Sequence of chain 1.H:
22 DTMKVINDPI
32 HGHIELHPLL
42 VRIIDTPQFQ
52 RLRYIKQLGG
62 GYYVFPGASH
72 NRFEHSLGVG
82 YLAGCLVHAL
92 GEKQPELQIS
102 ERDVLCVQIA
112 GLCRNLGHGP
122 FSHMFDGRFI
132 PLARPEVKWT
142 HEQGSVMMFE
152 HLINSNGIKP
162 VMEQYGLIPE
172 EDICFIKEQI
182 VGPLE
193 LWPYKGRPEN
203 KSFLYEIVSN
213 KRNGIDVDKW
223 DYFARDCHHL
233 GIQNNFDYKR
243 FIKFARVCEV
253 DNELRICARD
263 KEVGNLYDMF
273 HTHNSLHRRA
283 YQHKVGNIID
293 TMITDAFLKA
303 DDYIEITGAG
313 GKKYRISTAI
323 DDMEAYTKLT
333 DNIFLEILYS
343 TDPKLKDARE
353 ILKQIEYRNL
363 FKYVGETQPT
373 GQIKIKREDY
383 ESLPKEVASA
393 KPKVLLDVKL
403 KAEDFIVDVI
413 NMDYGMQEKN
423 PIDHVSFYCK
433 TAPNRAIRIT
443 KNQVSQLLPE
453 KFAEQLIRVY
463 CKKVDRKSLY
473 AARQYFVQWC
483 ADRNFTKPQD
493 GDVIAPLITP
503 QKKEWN

A protein and the small-molecule ligand that binds it are described below.
Small molecule (SMILES): Nc1nc2c(ncn2[C@H]2C[C@H](O)[C@@H](CO[P](=O)(O)O[P](=O)(O)OP(=O)(O)O)O2)c(=O)[nH]1

Sequence of chain 1.G:
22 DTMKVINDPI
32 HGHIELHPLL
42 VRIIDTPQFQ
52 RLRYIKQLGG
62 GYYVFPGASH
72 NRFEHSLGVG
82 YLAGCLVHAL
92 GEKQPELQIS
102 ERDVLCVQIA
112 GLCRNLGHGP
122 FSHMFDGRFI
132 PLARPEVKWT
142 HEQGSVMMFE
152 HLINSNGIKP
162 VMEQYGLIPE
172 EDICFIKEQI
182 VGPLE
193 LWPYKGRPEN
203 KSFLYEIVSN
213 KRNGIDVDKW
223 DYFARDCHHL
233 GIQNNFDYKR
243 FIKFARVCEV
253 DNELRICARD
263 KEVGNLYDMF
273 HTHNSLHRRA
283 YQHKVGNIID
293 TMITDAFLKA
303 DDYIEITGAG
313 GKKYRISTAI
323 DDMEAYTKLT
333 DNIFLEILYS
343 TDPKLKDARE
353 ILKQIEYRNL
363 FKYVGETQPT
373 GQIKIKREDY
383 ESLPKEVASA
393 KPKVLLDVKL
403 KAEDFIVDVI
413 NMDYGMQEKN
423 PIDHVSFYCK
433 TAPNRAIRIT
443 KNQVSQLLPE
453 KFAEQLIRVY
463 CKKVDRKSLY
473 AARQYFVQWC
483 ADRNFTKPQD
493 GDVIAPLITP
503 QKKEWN

Binding-site contacts:
Ligand atom O3B contacts residue DGT1 of chain 1.FA at 3.3 Å (h-bond).
Ligand atom O6 contacts residue ARG54 of chain 1.G at 3.3 Å (salt-bridge).
Ligand atom N1 contacts residue ASP46 of chain 1.G at 2.8 Å (salt-bridge).
Ligand atom O3' contacts residue VAL26 of chain 1.G at 2.9 Å (h-bond).
Ligand atom O2B contacts residue DGT1 of chain 1.FA at 3.3 Å (h-bond).
Ligand atom PG contacts residue LYS25 of chain 1.G at 3.3 Å.
Ligand atom O1B contacts residue LYS364 of chain 1.F at 3.2 Å (salt-bridge).
Ligand atom N2 contacts residue ARG360 of chain 1.F at 3.6 Å.
Ligand atom O2G contacts residue LYS432 of chain 1.H at 2.8 Å (salt-bridge).
Ligand atom N7 contacts residue ARG54 of chain 1.G at 3.3 Å (salt-bridge).
Ligand atom O3G contacts residue LYS25 of chain 1.G at 2.9 Å (salt-bridge).
Ligand atom C2 contacts residue ASP46 of chain 1.G at 3.5 Å.
Ligand atom O1A contacts residue ARG360 of chain 1.F at 2.9 Å (salt-bridge).
Ligand atom O3G contacts residue DGT1 of chain 1.FA at 3.2 Å (h-bond).
Ligand atom N2 contacts residue ASP46 of chain 1.G at 2.7 Å (salt-bridge).
Ligand atom O6 contacts residue GLN51 of chain 1.G at 3.2 Å (h-bond).
Ligand atom C4' contacts residue DGT1 of chain 1.FA at 3.6 Å.
Ligand atom O2A contacts residue LYS25 of chain 1.G at 3.3 Å (salt-bridge).
Ligand atom C1' contacts residue VAL65 of chain 1.F at 3.5 Å (hydrophobic).
Ligand atom C5' contacts residue DGT1 of chain 1.FA at 3.3 Å.
Ligand atom N2 contacts residue LYS25 of chain 1.G at 3.6 Å.
Ligand atom C4 contacts residue ARG360 of chain 1.F at 3.6 Å.
Ligand atom O6 contacts residue ILE45 of chain 1.G at 3.5 Å.
Ligand atom N7 contacts residue TYR64 of chain 1.F at 3.4 Å (h-bond).
Ligand atom N3 contacts residue ARG360 of chain 1.F at 3.6 Å (salt-bridge).
Ligand atom C2' contacts residue VAL26 of chain 1.G at 3.4 Å (hydrophobic).
Ligand atom N9 contacts residue TYR64 of chain 1.F at 3.6 Å (h-bond).
Ligand atom O2B contacts residue VAL287 of chain 1.F at 3.2 Å.
Ligand atom N7 contacts residue ILE27 of chain 1.G at 3.7 Å.
Ligand atom C8 contacts residue VAL65 of chain 1.F at 3.2 Å (hydrophobic).
Ligand atom O4' contacts residue ARG360 of chain 1.F at 3.7 Å.
Ligand atom O3A contacts residue VAL287 of chain 1.F at 3.7 Å.
Ligand atom C2' contacts residue DGT1 of chain 1.FA at 3.4 Å.
Ligand atom C3' contacts residue VAL26 of chain 1.G at 3.5 Å (hydrophobic).
Ligand atom O3' contacts residue DGT1 of chain 1.FA at 2.7 Å (h-bond).
Ligand atom O1A contacts residue VAL287 of chain 1.F at 3.5 Å.
Ligand atom O5' contacts residue DGT1 of chain 1.FA at 2.9 Å (h-bond).
Ligand atom O1G contacts residue LYS25 of chain 1.G at 2.6 Å (salt-bridge).
Ligand atom O6 contacts residue PHE74 of chain 1.G at 3.1 Å.
Ligand atom C8 contacts residue TYR64 of chain 1.F at 3.2 Å (hydrophobic).

Sequence of chain 1.F:
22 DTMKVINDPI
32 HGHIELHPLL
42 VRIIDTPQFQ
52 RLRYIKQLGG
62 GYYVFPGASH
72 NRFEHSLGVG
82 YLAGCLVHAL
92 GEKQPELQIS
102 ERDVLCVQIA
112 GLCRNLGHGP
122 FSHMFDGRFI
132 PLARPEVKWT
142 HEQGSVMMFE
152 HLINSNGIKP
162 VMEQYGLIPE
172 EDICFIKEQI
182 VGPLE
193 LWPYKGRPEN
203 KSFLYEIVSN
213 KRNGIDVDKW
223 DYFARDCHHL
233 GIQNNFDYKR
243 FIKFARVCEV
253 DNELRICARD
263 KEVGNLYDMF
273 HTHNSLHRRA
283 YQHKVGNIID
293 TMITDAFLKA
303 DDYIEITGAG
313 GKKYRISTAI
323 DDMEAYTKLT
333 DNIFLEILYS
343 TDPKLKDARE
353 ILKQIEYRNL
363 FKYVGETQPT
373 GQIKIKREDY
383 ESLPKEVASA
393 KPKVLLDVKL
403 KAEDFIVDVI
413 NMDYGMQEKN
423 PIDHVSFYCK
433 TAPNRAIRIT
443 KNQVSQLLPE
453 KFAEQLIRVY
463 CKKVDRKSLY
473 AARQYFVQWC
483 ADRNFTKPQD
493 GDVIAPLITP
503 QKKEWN